The protein below binds the small molecule below.
Small molecule (SMILES): N[C@@H](CCCC[NH3+])C(=O)O

Binding-site contacts:
Ligand atom CA contacts residue GLN354 of chain 1.A at 3.3 Å.
Ligand atom C contacts residue LEU358 of chain 1.A at 3.8 Å (hydrophobic).
Ligand atom CB contacts residue GLN354 of chain 1.A at 3.4 Å.
Ligand atom OXT contacts residue SER371 of chain 1.B at 3.2 Å.
Ligand atom CA contacts residue PHE357 of chain 1.A at 3.8 Å (hydrophobic).
Ligand atom C contacts residue VAL372 of chain 1.B at 3.4 Å (hydrophobic).
Ligand atom N contacts residue GLN354 of chain 1.A at 2.7 Å (h-bond).
Ligand atom O contacts residue VAL372 of chain 1.B at 3.9 Å.
Ligand atom N contacts residue PHE357 of chain 1.A at 2.7 Å (h-bond).
Ligand atom CA contacts residue VAL372 of chain 1.B at 4.0 Å (hydrophobic).
Ligand atom CE contacts residue LEU358 of chain 1.A at 4.1 Å (hydrophobic).
Ligand atom CE contacts residue ASP373 of chain 1.B at 3.5 Å.
Ligand atom OXT contacts residue VAL372 of chain 1.B at 2.2 Å (h-bond).
Ligand atom N contacts residue GLY356 of chain 1.A at 3.6 Å.
Ligand atom OXT contacts residue GLN354 of chain 1.A at 3.9 Å.
Ligand atom O contacts residue SER371 of chain 1.B at 4.0 Å.
Ligand atom O contacts residue GLN354 of chain 1.A at 3.3 Å (h-bond).
Ligand atom O contacts residue GLY356 of chain 1.A at 3.0 Å (h-bond).
Ligand atom CB contacts residue VAL372 of chain 1.B at 3.3 Å (hydrophobic).
Ligand atom CG contacts residue VAL372 of chain 1.B at 2.7 Å (hydrophobic).
Ligand atom CD contacts residue VAL372 of chain 1.B at 4.0 Å (hydrophobic).
Ligand atom CB contacts residue MET351 of chain 1.A at 3.0 Å (hydrophobic).
Ligand atom CG contacts residue MET351 of chain 1.A at 3.7 Å (hydrophobic).
Ligand atom C contacts residue GLN354 of chain 1.A at 3.3 Å.
Ligand atom C contacts residue GLY356 of chain 1.A at 4.1 Å.
Ligand atom CB contacts residue SER371 of chain 1.B at 3.8 Å.
Ligand atom N contacts residue LEU358 of chain 1.A at 3.5 Å (h-bond).
Ligand atom C contacts residue SER371 of chain 1.B at 3.8 Å.
Ligand atom O contacts residue ILE370 of chain 1.B at 4.0 Å.
Ligand atom CE contacts residue THR377 of chain 1.A at 4.0 Å.
Ligand atom O contacts residue PHE357 of chain 1.A at 3.8 Å.
Ligand atom NZ contacts residue SER378 of chain 1.A at 3.2 Å (h-bond).
Ligand atom CD contacts residue LEU358 of chain 1.A at 3.8 Å (hydrophobic).
Ligand atom OXT contacts residue LEU358 of chain 1.A at 3.8 Å.
Ligand atom O contacts residue VAL355 of chain 1.A at 3.8 Å.
Ligand atom CD contacts residue MET351 of chain 1.A at 3.4 Å (hydrophobic).
Ligand atom CE contacts residue MET351 of chain 1.A at 3.6 Å (hydrophobic).
Ligand atom CG contacts residue LEU358 of chain 1.A at 3.7 Å (hydrophobic).
Ligand atom CA contacts residue LEU358 of chain 1.A at 3.5 Å (hydrophobic).
Ligand atom NZ contacts residue ASP373 of chain 1.B at 3.0 Å (salt-bridge).

Sequence of chain 1.B:
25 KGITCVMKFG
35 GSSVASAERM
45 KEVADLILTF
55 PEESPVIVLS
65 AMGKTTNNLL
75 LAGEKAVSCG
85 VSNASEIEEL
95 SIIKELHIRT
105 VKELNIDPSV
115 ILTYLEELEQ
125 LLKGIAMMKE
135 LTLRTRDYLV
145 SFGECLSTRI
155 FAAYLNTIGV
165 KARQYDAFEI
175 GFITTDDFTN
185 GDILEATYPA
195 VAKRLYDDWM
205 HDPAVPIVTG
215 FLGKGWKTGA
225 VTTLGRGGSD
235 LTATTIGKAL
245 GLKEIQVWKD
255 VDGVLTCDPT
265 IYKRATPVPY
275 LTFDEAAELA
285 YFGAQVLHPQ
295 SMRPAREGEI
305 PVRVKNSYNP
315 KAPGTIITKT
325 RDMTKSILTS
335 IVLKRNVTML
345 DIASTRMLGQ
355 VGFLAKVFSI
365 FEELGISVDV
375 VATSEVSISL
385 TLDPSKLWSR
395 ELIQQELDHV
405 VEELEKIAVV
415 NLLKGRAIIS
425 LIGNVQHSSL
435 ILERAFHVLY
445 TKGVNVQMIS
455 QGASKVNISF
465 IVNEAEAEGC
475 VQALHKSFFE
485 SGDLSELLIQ

Sequence of chain 1.A:
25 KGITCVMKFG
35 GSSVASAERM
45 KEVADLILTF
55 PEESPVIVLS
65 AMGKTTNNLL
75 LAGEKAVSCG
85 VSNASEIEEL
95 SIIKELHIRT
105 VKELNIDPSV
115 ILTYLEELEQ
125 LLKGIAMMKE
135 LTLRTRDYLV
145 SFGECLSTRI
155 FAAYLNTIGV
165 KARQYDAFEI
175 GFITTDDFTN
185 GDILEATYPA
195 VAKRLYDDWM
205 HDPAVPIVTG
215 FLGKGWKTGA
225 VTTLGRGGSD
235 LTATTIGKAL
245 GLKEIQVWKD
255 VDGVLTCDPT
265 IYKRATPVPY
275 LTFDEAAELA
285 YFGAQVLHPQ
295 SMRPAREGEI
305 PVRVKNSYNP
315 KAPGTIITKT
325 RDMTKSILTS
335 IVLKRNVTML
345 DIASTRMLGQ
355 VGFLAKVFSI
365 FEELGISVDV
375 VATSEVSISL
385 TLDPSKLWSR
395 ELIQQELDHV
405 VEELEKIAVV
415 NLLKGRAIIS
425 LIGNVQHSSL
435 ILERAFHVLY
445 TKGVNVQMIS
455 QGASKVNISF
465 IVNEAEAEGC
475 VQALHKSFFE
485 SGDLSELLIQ